Sequence of chain 1.B:
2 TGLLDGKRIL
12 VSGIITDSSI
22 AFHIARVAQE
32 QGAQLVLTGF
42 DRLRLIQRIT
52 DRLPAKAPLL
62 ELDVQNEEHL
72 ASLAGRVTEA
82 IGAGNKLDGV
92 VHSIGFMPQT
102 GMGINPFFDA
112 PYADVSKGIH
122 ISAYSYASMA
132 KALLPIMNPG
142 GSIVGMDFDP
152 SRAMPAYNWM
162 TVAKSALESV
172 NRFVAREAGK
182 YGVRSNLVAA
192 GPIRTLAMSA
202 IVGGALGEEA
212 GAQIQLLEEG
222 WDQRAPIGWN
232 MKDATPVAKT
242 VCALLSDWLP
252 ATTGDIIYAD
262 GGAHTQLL

This small molecule binds to this protein.
Small molecule (SMILES): Cc1cc(C)n(Cc2ccc(C(=O)NCc3ccc(F)cc3Cl)cc2)n1

Binding-site contacts:
Ligand atom CL1 contacts residue MET103 of chain 1.B at 3.0 Å.
Ligand atom C12 contacts residue PHE97 of chain 1.B at 3.9 Å (hydrophobic).
Ligand atom C15 contacts residue MET98 of chain 1.B at 3.4 Å (hydrophobic).
Ligand atom C25 contacts residue ALA198 of chain 1.B at 3.7 Å (hydrophobic).
Ligand atom C1 contacts residue PHE149 of chain 1.B at 3.8 Å (hydrophobic).
Ligand atom C2 contacts residue NAD1 of chain 1.G at 3.6 Å.
Ligand atom C17 contacts residue GLN100 of chain 1.B at 3.9 Å.
Ligand atom C13 contacts residue ALA198 of chain 1.B at 3.8 Å (hydrophobic).
Ligand atom F21 contacts residue ALA201 of chain 1.B at 3.5 Å.
Ligand atom C16 contacts residue GLN100 of chain 1.B at 3.9 Å.
Ligand atom F21 contacts residue ALA206 of chain 1.B at 3.3 Å.
Ligand atom C8 contacts residue NAD1 of chain 1.G at 3.8 Å.
Ligand atom C11 contacts residue MET103 of chain 1.B at 3.7 Å (hydrophobic).
Ligand atom N3 contacts residue NAD1 of chain 1.G at 2.9 Å (h-bond).
Ligand atom F21 contacts residue ILE202 of chain 1.B at 3.4 Å.
Ligand atom C6 contacts residue THR196 of chain 1.B at 3.5 Å.
Ligand atom C13 contacts residue PHE97 of chain 1.B at 3.7 Å (hydrophobic).
Ligand atom C7 contacts residue NAD1 of chain 1.G at 3.8 Å.
Ligand atom N4 contacts residue NAD1 of chain 1.G at 3.6 Å (h-bond).
Ligand atom C12 contacts residue ALA198 of chain 1.B at 3.7 Å (hydrophobic).
Ligand atom C1 contacts residue NAD1 of chain 1.G at 3.9 Å.
Ligand atom C13 contacts residue MET98 of chain 1.B at 3.8 Å (hydrophobic).
Ligand atom C1 contacts residue MET161 of chain 1.B at 3.9 Å (hydrophobic).
Ligand atom N3 contacts residue MET161 of chain 1.B at 3.7 Å.
Ligand atom O24 contacts residue ALA198 of chain 1.B at 3.9 Å.
Ligand atom C11 contacts residue MET98 of chain 1.B at 3.7 Å (hydrophobic).
Ligand atom C9 contacts residue GLY96 of chain 1.B at 3.6 Å.
Ligand atom C19 contacts residue LEU207 of chain 1.B at 3.9 Å (hydrophobic).
Ligand atom C26 contacts residue GLY96 of chain 1.B at 3.5 Å.
Ligand atom C7 contacts residue MET103 of chain 1.B at 3.8 Å (hydrophobic).
Ligand atom CL1 contacts residue MET98 of chain 1.B at 3.9 Å.
Ligand atom C6 contacts residue MET199 of chain 1.B at 3.5 Å (hydrophobic).
Ligand atom O24 contacts residue PHE97 of chain 1.B at 3.6 Å.
Ligand atom C19 contacts residue ILE202 of chain 1.B at 3.9 Å (hydrophobic).
Ligand atom C6 contacts residue NAD1 of chain 1.G at 3.8 Å.
Ligand atom N14 contacts residue MET98 of chain 1.B at 2.9 Å (h-bond).
Ligand atom F21 contacts residue ALA198 of chain 1.B at 3.8 Å.
Ligand atom C8 contacts residue GLY96 of chain 1.B at 3.5 Å.
Ligand atom C10 contacts residue MET103 of chain 1.B at 3.7 Å (hydrophobic).
Ligand atom C10 contacts residue MET161 of chain 1.B at 3.9 Å (hydrophobic).